Binding-site contacts:
Ligand atom C4 contacts residue ASN279 of chain 3.A at 4.2 Å.
Ligand atom C7 contacts residue ASN279 of chain 3.A at 3.3 Å.
Ligand atom C2 contacts residue VAL291 of chain 3.A at 3.9 Å (hydrophobic).
Ligand atom C8 contacts residue GLU69 of chain 3.B at 3.1 Å.
Ligand atom N2 contacts residue ASN279 of chain 3.A at 3.0 Å (h-bond).
Ligand atom C3 contacts residue ASN279 of chain 3.A at 3.8 Å.
Ligand atom O7 contacts residue ASN279 of chain 3.A at 3.1 Å (h-bond).
Ligand atom C1 contacts residue VAL291 of chain 3.A at 3.5 Å (hydrophobic).
Ligand atom C5 contacts residue VAL291 of chain 3.A at 4.4 Å (hydrophobic).
Ligand atom C2 contacts residue ASN279 of chain 3.A at 2.5 Å.
Ligand atom C3 contacts residue VAL291 of chain 3.A at 4.2 Å (hydrophobic).
Ligand atom C1 contacts residue ASN292 of chain 3.A at 4.0 Å.
Ligand atom C5 contacts residue ASN292 of chain 3.A at 3.7 Å.
Ligand atom C7 contacts residue VAL291 of chain 3.A at 4.4 Å (hydrophobic).
Ligand atom C6 contacts residue ASN292 of chain 3.A at 3.8 Å.
Ligand atom O5 contacts residue ASN279 of chain 3.A at 2.3 Å (h-bond).
Ligand atom C5 contacts residue ASN279 of chain 3.A at 3.6 Å.
Ligand atom C8 contacts residue SER39 of chain 3.A at 3.4 Å.
Ligand atom O5 contacts residue ASN292 of chain 3.A at 3.7 Å.
Ligand atom C8 contacts residue VAL291 of chain 3.A at 4.3 Å (hydrophobic).
Ligand atom O5 contacts residue VAL291 of chain 3.A at 4.5 Å.
Ligand atom C6 contacts residue GLU69 of chain 3.B at 4.2 Å.
Ligand atom C1 contacts residue ASN279 of chain 3.A at 1.4 Å.
Ligand atom C7 contacts residue GLU69 of chain 3.B at 4.1 Å.
Ligand atom N2 contacts residue VAL291 of chain 3.A at 3.5 Å (h-bond).

Sequence of chain 3.A:
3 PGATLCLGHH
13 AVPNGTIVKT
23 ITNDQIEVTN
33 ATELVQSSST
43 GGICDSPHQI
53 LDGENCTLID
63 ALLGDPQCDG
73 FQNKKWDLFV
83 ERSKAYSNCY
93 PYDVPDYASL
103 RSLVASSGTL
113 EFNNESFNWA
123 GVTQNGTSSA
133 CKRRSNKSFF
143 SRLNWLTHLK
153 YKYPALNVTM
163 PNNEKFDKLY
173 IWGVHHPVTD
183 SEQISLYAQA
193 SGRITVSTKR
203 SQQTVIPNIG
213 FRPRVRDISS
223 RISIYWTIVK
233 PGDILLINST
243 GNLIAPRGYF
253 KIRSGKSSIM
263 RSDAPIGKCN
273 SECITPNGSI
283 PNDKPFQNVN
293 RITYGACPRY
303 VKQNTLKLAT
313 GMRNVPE

Sequence of chain 3.B:
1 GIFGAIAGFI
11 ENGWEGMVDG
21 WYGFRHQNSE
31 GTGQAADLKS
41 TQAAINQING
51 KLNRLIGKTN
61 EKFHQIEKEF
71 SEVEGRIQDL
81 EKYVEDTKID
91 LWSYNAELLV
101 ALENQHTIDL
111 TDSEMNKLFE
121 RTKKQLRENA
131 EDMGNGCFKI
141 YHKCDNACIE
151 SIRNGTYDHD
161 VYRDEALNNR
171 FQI

A protein and the small-molecule ligand that binds it are described below.
Small molecule (SMILES): CC(=O)N[C@H]1[C@H](O[C@H]2[C@H](O)[C@@H](NC(C)=O)CO[C@@H]2CO)O[C@H](CO)[C@@H](O)[C@@H]1O